This protein binds this small molecule.
Small molecule (SMILES): CC(=O)N[C@@H]1[C@@H](O)[C@H](O)[C@@H](CO)O[C@H]1O

Binding-site contacts:
Ligand atom N2 contacts residue ILE156 of chain 1.B at 3.6 Å.
Ligand atom C7 contacts residue ASN191 of chain 1.B at 3.4 Å.
Ligand atom C3 contacts residue ASN191 of chain 1.B at 3.9 Å.
Ligand atom C1 contacts residue ASN191 of chain 1.B at 1.5 Å.
Ligand atom O7 contacts residue GLN189 of chain 1.B at 4.2 Å.
Ligand atom C2 contacts residue ASN191 of chain 1.B at 2.6 Å.
Ligand atom O6 contacts residue THR193 of chain 1.B at 3.7 Å.
Ligand atom C2 contacts residue ILE156 of chain 1.B at 4.5 Å (hydrophobic).
Ligand atom C7 contacts residue ILE156 of chain 1.B at 3.9 Å (hydrophobic).
Ligand atom C5 contacts residue THR193 of chain 1.B at 3.8 Å.
Ligand atom C1 contacts residue THR193 of chain 1.B at 3.5 Å.
Ligand atom N2 contacts residue ASN191 of chain 1.B at 3.0 Å (h-bond).
Ligand atom O5 contacts residue THR193 of chain 1.B at 3.7 Å.
Ligand atom O7 contacts residue ASN191 of chain 1.B at 3.3 Å (h-bond).
Ligand atom C8 contacts residue ILE156 of chain 1.B at 4.0 Å (hydrophobic).
Ligand atom C6 contacts residue THR193 of chain 1.B at 4.4 Å.
Ligand atom C8 contacts residue THR150 of chain 1.B at 4.0 Å.
Ligand atom O5 contacts residue ASN191 of chain 1.B at 2.5 Å (h-bond).
Ligand atom O6 contacts residue GLU194 of chain 1.B at 2.9 Å (salt-bridge).
Ligand atom C4 contacts residue ASN191 of chain 1.B at 4.4 Å.
Ligand atom C6 contacts residue GLU194 of chain 1.B at 3.9 Å.
Ligand atom C1 contacts residue ILE156 of chain 1.B at 4.1 Å (hydrophobic).
Ligand atom C5 contacts residue ASN191 of chain 1.B at 3.7 Å.

Sequence of chain 1.B:
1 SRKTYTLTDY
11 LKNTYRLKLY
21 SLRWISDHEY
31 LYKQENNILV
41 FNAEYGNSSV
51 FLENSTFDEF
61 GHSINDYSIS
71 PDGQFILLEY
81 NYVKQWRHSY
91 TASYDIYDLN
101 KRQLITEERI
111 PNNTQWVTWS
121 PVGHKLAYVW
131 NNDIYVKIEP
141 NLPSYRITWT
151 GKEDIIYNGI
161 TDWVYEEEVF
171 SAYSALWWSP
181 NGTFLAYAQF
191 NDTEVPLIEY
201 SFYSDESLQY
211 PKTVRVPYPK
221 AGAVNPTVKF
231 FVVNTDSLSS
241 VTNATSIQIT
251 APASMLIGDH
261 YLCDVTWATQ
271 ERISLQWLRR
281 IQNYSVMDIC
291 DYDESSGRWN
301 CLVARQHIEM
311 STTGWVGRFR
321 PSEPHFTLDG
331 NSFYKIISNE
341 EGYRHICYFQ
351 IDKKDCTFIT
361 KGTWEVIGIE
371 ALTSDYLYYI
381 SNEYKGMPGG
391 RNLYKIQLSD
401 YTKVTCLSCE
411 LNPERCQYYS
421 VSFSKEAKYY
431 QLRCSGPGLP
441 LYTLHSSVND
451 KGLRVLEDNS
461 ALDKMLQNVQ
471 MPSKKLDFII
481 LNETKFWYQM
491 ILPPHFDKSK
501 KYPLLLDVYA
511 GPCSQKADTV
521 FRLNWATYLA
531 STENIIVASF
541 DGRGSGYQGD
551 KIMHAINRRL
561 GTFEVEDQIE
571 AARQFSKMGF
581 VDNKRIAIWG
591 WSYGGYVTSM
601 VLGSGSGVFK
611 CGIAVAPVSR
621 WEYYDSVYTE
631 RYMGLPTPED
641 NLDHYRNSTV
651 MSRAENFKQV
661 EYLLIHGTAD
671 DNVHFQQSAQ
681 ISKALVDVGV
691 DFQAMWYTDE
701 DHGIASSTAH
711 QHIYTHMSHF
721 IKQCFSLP